This protein binds this small molecule.
Small molecule (SMILES): CNC(=O)c1cc(Oc2ccc(NC(=O)Nc3cc(C(C)(C)C)nn3-c3ccc4ncccc4c3)c(F)c2)ccn1

Binding-site contacts:
Ligand atom O63 contacts residue VAL77 of chain 1.B at 3.2 Å.
Ligand atom N60 contacts residue GLU64 of chain 1.B at 2.9 Å (salt-bridge).
Ligand atom C5 contacts residue GLU64 of chain 1.B at 3.4 Å.
Ligand atom C22 contacts residue GLU94 of chain 1.B at 3.3 Å.
Ligand atom C3 contacts residue GLU64 of chain 1.B at 3.6 Å.
Ligand atom O65 contacts residue VAL34 of chain 1.B at 3.5 Å.
Ligand atom N56 contacts residue ASP159 of chain 1.B at 3.4 Å (salt-bridge).
Ligand atom C35 contacts residue PHE160 of chain 1.B at 3.3 Å (hydrophobic).
Ligand atom C13 contacts residue GLU64 of chain 1.B at 3.5 Å.
Ligand atom C47 contacts residue ASP159 of chain 1.B at 3.5 Å.
Ligand atom C6 contacts residue GLU64 of chain 1.B at 3.5 Å.
Ligand atom C58 contacts residue GLU64 of chain 1.B at 3.6 Å.
Ligand atom O72 contacts residue LEU26 of chain 1.B at 3.3 Å.
Ligand atom N56 contacts residue GLU64 of chain 1.B at 3.3 Å (salt-bridge).
Ligand atom F68 contacts residue LYS49 of chain 1.B at 3.5 Å.
Ligand atom N74 contacts residue MET96 of chain 1.B at 2.7 Å (h-bond).
Ligand atom C2 contacts residue GLU64 of chain 1.B at 3.7 Å.
Ligand atom C22 contacts residue MET96 of chain 1.B at 3.5 Å (hydrophobic).
Ligand atom C27 contacts residue ALA47 of chain 1.B at 3.5 Å (hydrophobic).
Ligand atom N60 contacts residue ASP159 of chain 1.B at 3.5 Å (salt-bridge).
Ligand atom C4 contacts residue GLU64 of chain 1.B at 3.4 Å.
Ligand atom C14 contacts residue GLU64 of chain 1.B at 3.7 Å.
Ligand atom C26 contacts residue ALA47 of chain 1.B at 3.4 Å (hydrophobic).
Ligand atom C27 contacts residue GLU94 of chain 1.B at 3.6 Å.
Ligand atom C27 contacts residue LEU148 of chain 1.B at 3.6 Å (hydrophobic).
Ligand atom C58 contacts residue ASP159 of chain 1.B at 3.2 Å.
Ligand atom C76 contacts residue MET96 of chain 1.B at 3.1 Å (hydrophobic).
Ligand atom C27 contacts residue THR93 of chain 1.B at 3.4 Å.
Ligand atom O63 contacts residue ALA158 of chain 1.B at 3.3 Å.
Ligand atom F68 contacts residue GLU64 of chain 1.B at 3.1 Å.
Ligand atom O65 contacts residue ALA47 of chain 1.B at 3.7 Å.
Ligand atom N23 contacts residue MET96 of chain 1.B at 3.2 Å (h-bond).
Ligand atom C25 contacts residue ALA47 of chain 1.B at 3.6 Å (hydrophobic).
Ligand atom O63 contacts residue ASP159 of chain 1.B at 3.1 Å (salt-bridge).
Ligand atom C22 contacts residue LEU148 of chain 1.B at 3.5 Å (hydrophobic).
Ligand atom C6 contacts residue ASP159 of chain 1.B at 3.3 Å.
Ligand atom O65 contacts residue PHE160 of chain 1.B at 3.6 Å.
Ligand atom C1 contacts residue GLU64 of chain 1.B at 3.7 Å.
Ligand atom N56 contacts residue MET68 of chain 1.B at 3.6 Å (h-bond).
Ligand atom C36 contacts residue PHE160 of chain 1.B at 3.6 Å (hydrophobic).

Sequence of chain 1.B:
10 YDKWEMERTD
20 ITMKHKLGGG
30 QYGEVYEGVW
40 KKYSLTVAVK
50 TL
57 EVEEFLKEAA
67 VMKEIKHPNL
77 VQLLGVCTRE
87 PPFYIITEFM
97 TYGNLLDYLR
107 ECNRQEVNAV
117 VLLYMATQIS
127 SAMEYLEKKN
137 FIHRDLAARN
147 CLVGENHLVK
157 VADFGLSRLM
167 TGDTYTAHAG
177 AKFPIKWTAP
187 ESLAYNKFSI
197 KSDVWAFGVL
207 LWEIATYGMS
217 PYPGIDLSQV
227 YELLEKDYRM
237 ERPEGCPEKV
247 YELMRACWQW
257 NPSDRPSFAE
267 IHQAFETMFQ